Sequence of chain 1.C:
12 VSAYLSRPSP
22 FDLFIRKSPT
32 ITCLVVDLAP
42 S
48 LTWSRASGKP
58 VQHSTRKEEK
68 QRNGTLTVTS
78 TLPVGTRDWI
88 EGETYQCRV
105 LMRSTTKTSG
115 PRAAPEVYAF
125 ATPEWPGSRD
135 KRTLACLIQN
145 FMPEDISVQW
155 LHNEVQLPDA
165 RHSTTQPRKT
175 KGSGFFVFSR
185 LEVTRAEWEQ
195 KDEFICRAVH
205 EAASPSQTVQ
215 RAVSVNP

Binding-site contacts:
Ligand atom O5 contacts residue MAN5 of chain 1.O at 2.8 Å (h-bond).
Ligand atom C2 contacts residue THR168 of chain 1.C at 3.4 Å.
Ligand atom O3 contacts residue THR169 of chain 1.C at 3.6 Å (h-bond).
Ligand atom O3 contacts residue MAN5 of chain 1.O at 4.2 Å.
Ligand atom C1 contacts residue GLN170 of chain 1.C at 3.7 Å.
Ligand atom C2 contacts residue GLN170 of chain 1.C at 3.6 Å.
Ligand atom O2 contacts residue THR168 of chain 1.C at 2.7 Å (h-bond).
Ligand atom C1 contacts residue MAN5 of chain 1.O at 2.1 Å.
Ligand atom C2 contacts residue MAN5 of chain 1.O at 3.2 Å.
Ligand atom O6 contacts residue MAN5 of chain 1.O at 3.6 Å.
Ligand atom O4 contacts residue THR168 of chain 1.C at 4.1 Å.
Ligand atom C3 contacts residue THR168 of chain 1.C at 3.1 Å.
Ligand atom O3 contacts residue THR168 of chain 1.C at 2.4 Å (h-bond).
Ligand atom C2 contacts residue ARG172 of chain 1.D at 4.2 Å.
Ligand atom C5 contacts residue MAN5 of chain 1.O at 3.6 Å.
Ligand atom C3 contacts residue MAN5 of chain 1.O at 3.3 Å.
Ligand atom C3 contacts residue GLN170 of chain 1.C at 4.2 Å.
Ligand atom O2 contacts residue ARG172 of chain 1.D at 2.7 Å (salt-bridge).
Ligand atom C4 contacts residue THR168 of chain 1.C at 3.7 Å.
Ligand atom O3 contacts residue GLN170 of chain 1.C at 4.2 Å.
Ligand atom C4 contacts residue MAN5 of chain 1.O at 4.1 Å.

A small-molecule ligand and the protein it binds are described below.
Small molecule (SMILES): OC[C@H]1O[C@H](O)[C@@H](O)[C@@H](O)[C@@H]1O

Sequence of chain 1.D:
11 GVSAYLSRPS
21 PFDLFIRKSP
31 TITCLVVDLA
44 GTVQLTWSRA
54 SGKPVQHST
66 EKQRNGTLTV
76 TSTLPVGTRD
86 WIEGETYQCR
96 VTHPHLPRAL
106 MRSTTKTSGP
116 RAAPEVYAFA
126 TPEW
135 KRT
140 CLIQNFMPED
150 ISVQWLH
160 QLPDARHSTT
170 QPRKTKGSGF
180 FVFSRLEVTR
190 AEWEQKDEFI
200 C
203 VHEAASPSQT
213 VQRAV